A protein and the small-molecule ligand that binds it are described below.
Small molecule (SMILES): CC(=O)N[C@H]1[C@H](O[C@H]2[C@H](O)[C@@H](NC(C)=O)CO[C@@H]2CO)O[C@H](CO)[C@@H](O)[C@@H]1O

Binding-site contacts:
Ligand atom O7 contacts residue HIS1098 of chain 1.C at 3.6 Å.
Ligand atom C5 contacts residue HIS1098 of chain 1.C at 3.4 Å.
Ligand atom O4 contacts residue HIS1098 of chain 1.C at 3.7 Å.
Ligand atom C7 contacts residue ASN1095 of chain 1.C at 3.6 Å.
Ligand atom C7 contacts residue THR1097 of chain 1.C at 4.2 Å.
Ligand atom N2 contacts residue THR1097 of chain 1.C at 3.6 Å.
Ligand atom C4 contacts residue HIS1098 of chain 1.C at 4.0 Å.
Ligand atom C2 contacts residue THR1097 of chain 1.C at 4.1 Å.
Ligand atom C3 contacts residue THR1097 of chain 1.C at 3.9 Å.
Ligand atom C7 contacts residue HIS1098 of chain 1.C at 3.8 Å.
Ligand atom N2 contacts residue HIS1098 of chain 1.C at 4.4 Å.
Ligand atom C8 contacts residue HIS1098 of chain 1.C at 4.0 Å.
Ligand atom C1 contacts residue ASN1095 of chain 1.C at 1.4 Å.
Ligand atom C8 contacts residue THR1097 of chain 1.C at 3.8 Å.
Ligand atom C4 contacts residue ASN1095 of chain 1.C at 4.2 Å.
Ligand atom C2 contacts residue ASN1095 of chain 1.C at 2.4 Å.
Ligand atom O5 contacts residue PHE1100 of chain 1.C at 3.8 Å.
Ligand atom C6 contacts residue HIS1098 of chain 1.C at 4.0 Å.
Ligand atom O7 contacts residue ASN1095 of chain 1.C at 3.8 Å.
Ligand atom C5 contacts residue ASN1095 of chain 1.C at 3.7 Å.
Ligand atom O5 contacts residue HIS1098 of chain 1.C at 4.4 Å.
Ligand atom C1 contacts residue THR1097 of chain 1.C at 4.0 Å.
Ligand atom C6 contacts residue PHE1100 of chain 1.C at 3.6 Å (hydrophobic).
Ligand atom O5 contacts residue ASN1095 of chain 1.C at 2.4 Å (h-bond).
Ligand atom C3 contacts residue ASN1095 of chain 1.C at 3.8 Å.
Ligand atom N2 contacts residue ASN1095 of chain 1.C at 2.9 Å (h-bond).
Ligand atom C3 contacts residue HIS1098 of chain 1.C at 4.3 Å.
Ligand atom C8 contacts residue ASN1095 of chain 1.C at 4.1 Å.
Ligand atom C5 contacts residue PHE1100 of chain 1.C at 4.0 Å (hydrophobic).

Sequence of chain 1.C:
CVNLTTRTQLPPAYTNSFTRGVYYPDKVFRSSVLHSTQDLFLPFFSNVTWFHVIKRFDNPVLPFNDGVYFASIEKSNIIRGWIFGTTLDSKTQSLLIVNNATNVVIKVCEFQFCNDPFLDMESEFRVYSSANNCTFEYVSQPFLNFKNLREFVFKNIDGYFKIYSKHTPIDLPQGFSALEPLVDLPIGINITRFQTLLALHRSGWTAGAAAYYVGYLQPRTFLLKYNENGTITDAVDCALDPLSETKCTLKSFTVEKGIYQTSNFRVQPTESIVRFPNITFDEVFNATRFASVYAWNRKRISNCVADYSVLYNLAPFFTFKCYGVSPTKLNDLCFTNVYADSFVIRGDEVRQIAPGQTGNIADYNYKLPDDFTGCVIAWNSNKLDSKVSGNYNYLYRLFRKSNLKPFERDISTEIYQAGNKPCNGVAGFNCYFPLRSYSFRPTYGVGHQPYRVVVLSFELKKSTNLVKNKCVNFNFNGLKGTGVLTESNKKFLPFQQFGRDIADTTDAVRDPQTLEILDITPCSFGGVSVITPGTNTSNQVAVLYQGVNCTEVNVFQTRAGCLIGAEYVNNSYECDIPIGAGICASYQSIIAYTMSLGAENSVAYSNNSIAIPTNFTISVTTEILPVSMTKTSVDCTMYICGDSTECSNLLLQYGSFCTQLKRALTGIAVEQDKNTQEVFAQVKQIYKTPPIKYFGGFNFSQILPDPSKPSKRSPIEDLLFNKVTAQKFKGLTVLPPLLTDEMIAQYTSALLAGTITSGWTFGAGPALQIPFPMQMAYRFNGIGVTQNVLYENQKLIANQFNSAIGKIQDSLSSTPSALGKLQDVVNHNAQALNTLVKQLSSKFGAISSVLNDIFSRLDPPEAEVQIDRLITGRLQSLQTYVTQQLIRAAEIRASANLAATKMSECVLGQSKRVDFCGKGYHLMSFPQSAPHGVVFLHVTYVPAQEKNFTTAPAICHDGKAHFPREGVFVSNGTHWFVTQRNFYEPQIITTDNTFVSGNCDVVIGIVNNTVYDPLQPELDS